Sequence of chain 1.C:
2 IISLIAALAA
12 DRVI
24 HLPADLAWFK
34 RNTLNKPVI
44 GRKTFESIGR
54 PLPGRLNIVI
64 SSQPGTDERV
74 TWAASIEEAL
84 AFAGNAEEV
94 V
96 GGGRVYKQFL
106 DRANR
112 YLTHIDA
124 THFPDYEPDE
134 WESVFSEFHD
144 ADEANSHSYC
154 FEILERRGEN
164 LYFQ

This protein binds this small molecule.
Small molecule (SMILES): CN(Cc1cnc2nc(N)nc(N)c2n1)c1ccc(C(=O)N[C@@H](CCC(=O)O)C(=O)O)cc1

Binding-site contacts:
Ligand atom C4 contacts residue ILE6 of chain 1.C at 3.6 Å (hydrophobic).
Ligand atom NA4 contacts residue MSE95 of chain 1.C at 2.8 Å (h-bond).
Ligand atom O1 contacts residue ARG58 of chain 1.C at 3.0 Å (salt-bridge).
Ligand atom CT contacts residue ARG58 of chain 1.C at 3.6 Å.
Ligand atom C2 contacts residue ASP28 of chain 1.C at 3.5 Å.
Ligand atom NA2 contacts residue ALA8 of chain 1.C at 3.7 Å.
Ligand atom OE2 contacts residue ARG53 of chain 1.C at 3.8 Å.
Ligand atom N3 contacts residue ALA8 of chain 1.C at 3.7 Å.
Ligand atom C2 contacts residue ALA8 of chain 1.C at 3.6 Å (hydrophobic).
Ligand atom NA2 contacts residue ALA7 of chain 1.C at 3.6 Å.
Ligand atom NA2 contacts residue THR114 of chain 1.C at 3.4 Å (h-bond).
Ligand atom N3 contacts residue ALA7 of chain 1.C at 3.5 Å.
Ligand atom CT contacts residue LEU55 of chain 1.C at 3.9 Å (hydrophobic).
Ligand atom NA4 contacts residue TYR101 of chain 1.C at 3.3 Å (h-bond).
Ligand atom C2 contacts residue ALA7 of chain 1.C at 3.8 Å (hydrophobic).
Ligand atom CD contacts residue ARG53 of chain 1.C at 3.6 Å.
Ligand atom O1 contacts residue PHE32 of chain 1.C at 3.2 Å.
Ligand atom NA4 contacts residue ILE6 of chain 1.C at 2.8 Å (h-bond).
Ligand atom O contacts residue ARG53 of chain 1.C at 2.6 Å (salt-bridge).
Ligand atom N3 contacts residue ILE6 of chain 1.C at 3.5 Å (h-bond).
Ligand atom N1 contacts residue ALA8 of chain 1.C at 3.7 Å.
Ligand atom C15 contacts residue ILE51 of chain 1.C at 3.9 Å (hydrophobic).
Ligand atom O2 contacts residue LYS33 of chain 1.C at 3.6 Å.
Ligand atom NA2 contacts residue ASP28 of chain 1.C at 2.9 Å (salt-bridge).
Ligand atom CM contacts residue SER50 of chain 1.C at 3.9 Å.
Ligand atom OE1 contacts residue ARG53 of chain 1.C at 3.2 Å (salt-bridge).
Ligand atom N1 contacts residue ASP28 of chain 1.C at 2.7 Å (salt-bridge).
Ligand atom NA4 contacts residue PHE32 of chain 1.C at 4.0 Å.
Ligand atom O1 contacts residue LYS33 of chain 1.C at 4.0 Å.
Ligand atom N5 contacts residue MSE95 of chain 1.C at 3.5 Å.
Ligand atom O2 contacts residue ARG58 of chain 1.C at 2.7 Å (salt-bridge).
Ligand atom C8A contacts residue ASP28 of chain 1.C at 3.7 Å.
Ligand atom CA contacts residue ARG53 of chain 1.C at 3.5 Å.
Ligand atom N3 contacts residue PHE32 of chain 1.C at 3.8 Å.
Ligand atom C9 contacts residue MSE95 of chain 1.C at 3.8 Å.
Ligand atom C14 contacts residue ILE51 of chain 1.C at 3.9 Å (hydrophobic).
Ligand atom C4 contacts residue PHE32 of chain 1.C at 3.7 Å (hydrophobic).
Ligand atom N8 contacts residue ASP28 of chain 1.C at 3.7 Å.
Ligand atom C contacts residue ARG53 of chain 1.C at 3.8 Å.
Ligand atom O1 contacts residue LEU55 of chain 1.C at 3.6 Å.